The small molecule below binds the protein below.
Small molecule (SMILES): CCCCNC(=O)[C@@H](NC(=O)[C@H](C)C[C@H](O)[C@@H]1CSC/C=C/CSC[C@H](NC(=O)OC(C)(C)C)C(=O)N[C@@H](C)C(=O)N1)C(C)C

Sequence of chain 1.C:
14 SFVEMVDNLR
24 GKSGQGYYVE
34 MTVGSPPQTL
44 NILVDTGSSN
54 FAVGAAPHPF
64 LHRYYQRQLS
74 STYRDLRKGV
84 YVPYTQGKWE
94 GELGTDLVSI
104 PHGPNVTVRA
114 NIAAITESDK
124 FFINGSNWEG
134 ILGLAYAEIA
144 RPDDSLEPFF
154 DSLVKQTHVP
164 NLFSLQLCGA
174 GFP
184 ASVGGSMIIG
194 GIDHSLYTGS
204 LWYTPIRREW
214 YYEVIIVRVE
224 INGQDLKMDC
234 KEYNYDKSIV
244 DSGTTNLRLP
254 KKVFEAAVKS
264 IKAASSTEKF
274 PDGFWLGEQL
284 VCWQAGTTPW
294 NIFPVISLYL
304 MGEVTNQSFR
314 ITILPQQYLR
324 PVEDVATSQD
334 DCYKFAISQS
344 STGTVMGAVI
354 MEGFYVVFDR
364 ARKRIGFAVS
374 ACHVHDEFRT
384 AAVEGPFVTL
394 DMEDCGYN

Binding-site contacts:
Ligand atom O57 contacts residue ASP244 of chain 1.C at 2.7 Å (salt-bridge).
Ligand atom C55 contacts residue ASP244 of chain 1.C at 3.6 Å.
Ligand atom N7 contacts residue GLY246 of chain 1.C at 3.1 Å (h-bond).
Ligand atom O49 contacts residue THR248 of chain 1.C at 3.1 Å (h-bond).
Ligand atom C62 contacts residue ASP244 of chain 1.C at 3.4 Å.
Ligand atom C97 contacts residue TYR87 of chain 1.C at 3.5 Å (hydrophobic).
Ligand atom N31 contacts residue THR248 of chain 1.C at 2.8 Å (h-bond).
Ligand atom C59 contacts residue ASP244 of chain 1.C at 3.2 Å.
Ligand atom O54 contacts residue GLN89 of chain 1.C at 3.0 Å (h-bond).
Ligand atom C37 contacts residue ARG323 of chain 1.C at 3.2 Å.
Ligand atom C17 contacts residue GLY246 of chain 1.C at 3.5 Å.
Ligand atom C64 contacts residue ASP244 of chain 1.C at 3.4 Å.
Ligand atom O85 contacts residue TYR214 of chain 1.C at 2.6 Å (h-bond).
Ligand atom N86 contacts residue PRO86 of chain 1.C at 2.9 Å (h-bond).
Ligand atom N70 contacts residue GLY50 of chain 1.C at 2.8 Å (h-bond).
Ligand atom O57 contacts residue GLY246 of chain 1.C at 3.6 Å.
Ligand atom C28 contacts residue LEU46 of chain 1.C at 3.4 Å (hydrophobic).
Ligand atom C84 contacts residue TYR214 of chain 1.C at 3.6 Å (hydrophobic).
Ligand atom C17 contacts residue THR248 of chain 1.C at 3.6 Å.
Ligand atom C76 contacts residue GLY50 of chain 1.C at 3.5 Å.
Ligand atom O69 contacts residue TYR87 of chain 1.C at 3.2 Å.
Ligand atom O57 contacts residue ASP48 of chain 1.C at 2.6 Å (salt-bridge).
Ligand atom C26 contacts residue GLY246 of chain 1.C at 3.6 Å.
Ligand atom C15 contacts residue THR248 of chain 1.C at 3.6 Å.
Ligand atom C72 contacts residue PRO86 of chain 1.C at 3.5 Å (hydrophobic).
Ligand atom C62 contacts residue GLY50 of chain 1.C at 3.4 Å.
Ligand atom C26 contacts residue LEU46 of chain 1.C at 3.3 Å (hydrophobic).
Ligand atom O35 contacts residue THR248 of chain 1.C at 3.6 Å.
Ligand atom C21 contacts residue GLY29 of chain 1.C at 3.6 Å.
Ligand atom C2 contacts residue GLY246 of chain 1.C at 3.6 Å.
Ligand atom S20 contacts residue GLY27 of chain 1.C at 3.2 Å (h-bond).
Ligand atom C21 contacts residue GLN28 of chain 1.C at 3.3 Å.
Ligand atom C24 contacts residue TRP131 of chain 1.C at 3.6 Å (hydrophobic).
Ligand atom C80 contacts residue PRO86 of chain 1.C at 3.4 Å (hydrophobic).
Ligand atom O54 contacts residue THR88 of chain 1.C at 3.1 Å.
Ligand atom C50 contacts residue GLN89 of chain 1.C at 3.2 Å.
Ligand atom O34 contacts residue GLN89 of chain 1.C at 3.2 Å (h-bond).
Ligand atom S20 contacts residue ILE126 of chain 1.C at 3.6 Å.
Ligand atom C68 contacts residue GLY50 of chain 1.C at 3.6 Å.
Ligand atom O69 contacts residue THR88 of chain 1.C at 2.9 Å (h-bond).